Binding-site contacts:
Ligand atom C4 contacts residue ASN370 of chain 1.A at 4.2 Å.
Ligand atom N2 contacts residue ASN370 of chain 1.A at 3.0 Å (h-bond).
Ligand atom C7 contacts residue THR366 of chain 1.A at 4.3 Å.
Ligand atom O6 contacts residue ASN370 of chain 1.A at 3.3 Å (h-bond).
Ligand atom C5 contacts residue ASN370 of chain 1.A at 3.6 Å.
Ligand atom C8 contacts residue THR366 of chain 1.A at 3.8 Å.
Ligand atom C2 contacts residue ASN370 of chain 1.A at 2.5 Å.
Ligand atom O7 contacts residue THR366 of chain 1.A at 4.1 Å.
Ligand atom C3 contacts residue ASN370 of chain 1.A at 3.8 Å.
Ligand atom C1 contacts residue ASN370 of chain 1.A at 1.4 Å.
Ligand atom C7 contacts residue ASN370 of chain 1.A at 3.5 Å.
Ligand atom C6 contacts residue ASN370 of chain 1.A at 4.0 Å.
Ligand atom O5 contacts residue ASN370 of chain 1.A at 2.4 Å (h-bond).
Ligand atom O7 contacts residue ASN370 of chain 1.A at 3.5 Å (h-bond).

Sequence of chain 1.A:
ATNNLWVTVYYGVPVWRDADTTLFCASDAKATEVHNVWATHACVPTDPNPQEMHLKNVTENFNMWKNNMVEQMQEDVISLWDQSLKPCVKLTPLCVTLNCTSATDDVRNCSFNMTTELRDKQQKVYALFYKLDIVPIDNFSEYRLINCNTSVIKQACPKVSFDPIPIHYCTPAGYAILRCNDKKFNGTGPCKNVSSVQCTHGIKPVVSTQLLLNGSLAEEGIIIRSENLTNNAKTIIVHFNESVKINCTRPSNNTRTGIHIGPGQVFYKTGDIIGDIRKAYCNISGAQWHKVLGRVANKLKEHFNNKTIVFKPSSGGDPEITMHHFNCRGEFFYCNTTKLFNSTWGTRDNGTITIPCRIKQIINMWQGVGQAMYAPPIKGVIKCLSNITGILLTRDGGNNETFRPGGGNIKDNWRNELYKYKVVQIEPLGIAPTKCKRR

A protein and the small-molecule ligand that binds it are described below.
Small molecule (SMILES): CC(=O)N[C@H]1[C@H](O[C@H]2[C@H](O)[C@@H](NC(C)=O)CO[C@@H]2CO)O[C@H](CO)[C@@H](O)[C@@H]1O